Binding-site contacts:
Ligand atom C8 contacts residue ASN186 of chain 1.B at 4.1 Å.
Ligand atom C2 contacts residue ASN186 of chain 1.B at 2.5 Å.
Ligand atom C4 contacts residue ASN186 of chain 1.B at 4.2 Å.
Ligand atom C8 contacts residue ASP185 of chain 1.B at 3.5 Å.
Ligand atom C1 contacts residue ASN186 of chain 1.B at 1.4 Å.
Ligand atom O7 contacts residue ASN186 of chain 1.B at 3.6 Å.
Ligand atom O5 contacts residue ASN186 of chain 1.B at 2.4 Å (h-bond).
Ligand atom C7 contacts residue ASN186 of chain 1.B at 3.4 Å.
Ligand atom N2 contacts residue ASN186 of chain 1.B at 2.9 Å (h-bond).
Ligand atom O7 contacts residue ARG138 of chain 1.C at 4.2 Å.
Ligand atom C5 contacts residue ASN186 of chain 1.B at 3.7 Å.
Ligand atom C3 contacts residue ASN186 of chain 1.B at 3.8 Å.

Sequence of chain 1.B:
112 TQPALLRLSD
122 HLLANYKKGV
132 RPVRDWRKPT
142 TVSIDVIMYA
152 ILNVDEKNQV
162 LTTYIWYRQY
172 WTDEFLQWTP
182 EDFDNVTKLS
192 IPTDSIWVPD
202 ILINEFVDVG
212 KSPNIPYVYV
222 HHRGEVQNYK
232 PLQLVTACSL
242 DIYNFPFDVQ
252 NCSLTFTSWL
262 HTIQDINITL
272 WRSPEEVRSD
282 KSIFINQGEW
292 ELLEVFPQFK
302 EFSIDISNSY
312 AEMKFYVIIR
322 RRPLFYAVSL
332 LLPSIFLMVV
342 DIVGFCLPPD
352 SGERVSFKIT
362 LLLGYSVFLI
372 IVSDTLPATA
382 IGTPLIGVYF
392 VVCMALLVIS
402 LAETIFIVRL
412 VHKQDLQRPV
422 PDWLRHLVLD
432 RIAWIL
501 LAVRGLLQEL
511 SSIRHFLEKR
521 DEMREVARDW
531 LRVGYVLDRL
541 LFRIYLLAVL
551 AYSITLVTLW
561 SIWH

Sequence of chain 1.C:
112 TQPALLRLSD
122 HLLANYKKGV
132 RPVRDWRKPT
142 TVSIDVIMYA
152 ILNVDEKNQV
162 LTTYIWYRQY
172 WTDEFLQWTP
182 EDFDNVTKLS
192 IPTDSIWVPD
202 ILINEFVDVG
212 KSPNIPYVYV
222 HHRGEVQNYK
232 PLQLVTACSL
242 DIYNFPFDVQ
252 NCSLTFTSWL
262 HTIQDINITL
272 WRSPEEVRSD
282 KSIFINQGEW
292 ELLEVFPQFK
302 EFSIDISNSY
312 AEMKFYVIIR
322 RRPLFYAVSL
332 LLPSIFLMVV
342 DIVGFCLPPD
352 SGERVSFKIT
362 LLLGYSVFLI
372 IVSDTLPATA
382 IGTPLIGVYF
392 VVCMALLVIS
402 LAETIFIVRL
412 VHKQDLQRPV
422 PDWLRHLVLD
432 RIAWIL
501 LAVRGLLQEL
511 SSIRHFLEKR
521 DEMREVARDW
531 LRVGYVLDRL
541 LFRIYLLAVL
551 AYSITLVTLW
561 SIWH

This small molecule binds to this protein.
Small molecule (SMILES): CC(=O)N[C@@H]1[C@@H](O)[C@H](O)[C@@H](CO)O[C@H]1O